Sequence of chain 2.E:
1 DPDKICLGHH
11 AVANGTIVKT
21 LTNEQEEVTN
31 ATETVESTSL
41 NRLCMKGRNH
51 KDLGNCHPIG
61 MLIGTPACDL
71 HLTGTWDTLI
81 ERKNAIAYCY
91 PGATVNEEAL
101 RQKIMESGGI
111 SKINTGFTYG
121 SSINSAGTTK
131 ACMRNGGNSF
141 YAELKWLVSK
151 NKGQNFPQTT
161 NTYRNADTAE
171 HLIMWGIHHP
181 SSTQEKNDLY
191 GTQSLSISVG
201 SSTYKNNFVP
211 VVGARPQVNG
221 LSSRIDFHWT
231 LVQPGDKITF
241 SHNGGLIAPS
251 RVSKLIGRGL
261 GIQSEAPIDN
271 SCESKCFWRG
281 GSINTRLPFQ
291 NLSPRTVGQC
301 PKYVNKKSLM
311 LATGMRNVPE

A protein and the small-molecule ligand that binds it are described below.
Small molecule (SMILES): CC(=O)N[C@H]1[C@H]([C@H](O)[C@H](O)CO)O[C@@](OC[C@H]2O[C@@H](O)[C@H](O)[C@@H](O)[C@H]2O)(C(=O)O)C[C@@H]1O

Binding-site contacts:
Ligand atom C8 contacts residue TYR90 of chain 2.E at 3.8 Å (hydrophobic).
Ligand atom O1A contacts residue LEU221 of chain 2.E at 3.9 Å.
Ligand atom O1A contacts residue THR129 of chain 2.E at 3.2 Å (h-bond).
Ligand atom C9 contacts residue SER223 of chain 2.E at 3.4 Å.
Ligand atom O1B contacts residue ASN138 of chain 2.E at 3.3 Å (h-bond).
Ligand atom C5 contacts residue THR128 of chain 2.E at 3.5 Å.
Ligand atom C8 contacts residue TRP146 of chain 2.E at 4.3 Å (hydrophobic).
Ligand atom C9 contacts residue TRP146 of chain 2.E at 4.2 Å (hydrophobic).
Ligand atom O4 contacts residue LEU221 of chain 2.E at 3.9 Å.
Ligand atom C4 contacts residue LEU221 of chain 2.E at 3.8 Å (hydrophobic).
Ligand atom O3 contacts residue GLY220 of chain 2.E at 3.8 Å.
Ligand atom C11 contacts residue GLY127 of chain 2.E at 3.4 Å.
Ligand atom C9 contacts residue TYR90 of chain 2.E at 3.2 Å (hydrophobic).
Ligand atom C9 contacts residue HIS178 of chain 2.E at 3.5 Å.
Ligand atom C1 contacts residue LYS130 of chain 2.E at 4.0 Å.
Ligand atom C7 contacts residue TRP146 of chain 2.E at 3.7 Å (hydrophobic).
Ligand atom O1B contacts residue LYS130 of chain 2.E at 3.3 Å (salt-bridge).
Ligand atom O1B contacts residue THR129 of chain 2.E at 3.8 Å.
Ligand atom C11 contacts residue THR128 of chain 2.E at 3.2 Å.
Ligand atom O10 contacts residue LEU189 of chain 2.E at 4.1 Å.
Ligand atom O9 contacts residue SER223 of chain 2.E at 3.3 Å (h-bond).
Ligand atom C6 contacts residue THR128 of chain 2.E at 4.2 Å.
Ligand atom O9 contacts residue TYR90 of chain 2.E at 2.4 Å (h-bond).
Ligand atom O7 contacts residue LEU189 of chain 2.E at 4.0 Å.
Ligand atom C11 contacts residue TRP146 of chain 2.E at 3.1 Å (hydrophobic).
Ligand atom O10 contacts residue VAL148 of chain 2.E at 4.1 Å.
Ligand atom N5 contacts residue THR128 of chain 2.E at 2.5 Å (h-bond).
Ligand atom O8 contacts residue THR129 of chain 2.E at 4.3 Å.
Ligand atom C1 contacts residue THR129 of chain 2.E at 3.9 Å.
Ligand atom O7 contacts residue TRP146 of chain 2.E at 4.3 Å.
Ligand atom O8 contacts residue TYR90 of chain 2.E at 3.2 Å (h-bond).
Ligand atom C10 contacts residue TRP146 of chain 2.E at 4.1 Å (hydrophobic).
Ligand atom O8 contacts residue SER223 of chain 2.E at 4.3 Å.
Ligand atom O9 contacts residue TRP146 of chain 2.E at 3.1 Å.
Ligand atom O9 contacts residue HIS178 of chain 2.E at 2.7 Å (h-bond).
Ligand atom C10 contacts residue THR128 of chain 2.E at 3.3 Å.
Ligand atom O4 contacts residue THR128 of chain 2.E at 3.3 Å (h-bond).
Ligand atom C4 contacts residue THR128 of chain 2.E at 3.2 Å.
Ligand atom O1A contacts residue LYS130 of chain 2.E at 4.0 Å.
Ligand atom O8 contacts residue LEU221 of chain 2.E at 4.0 Å.